Sequence of chain 9.C:
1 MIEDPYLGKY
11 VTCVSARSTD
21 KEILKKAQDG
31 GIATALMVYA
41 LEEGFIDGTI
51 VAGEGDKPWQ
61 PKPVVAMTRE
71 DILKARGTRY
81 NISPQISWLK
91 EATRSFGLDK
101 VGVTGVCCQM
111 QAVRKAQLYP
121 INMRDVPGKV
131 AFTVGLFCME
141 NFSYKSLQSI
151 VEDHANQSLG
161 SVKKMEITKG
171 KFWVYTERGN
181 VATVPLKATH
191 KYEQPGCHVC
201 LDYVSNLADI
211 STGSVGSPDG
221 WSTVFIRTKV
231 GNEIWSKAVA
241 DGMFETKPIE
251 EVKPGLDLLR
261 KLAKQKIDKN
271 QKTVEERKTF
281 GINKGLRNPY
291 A

Binding-site contacts:
Ligand atom C2 contacts residue ASP125 of chain 9.C at 3.9 Å.
Ligand atom O5 contacts residue ASP125 of chain 9.C at 4.3 Å.
Ligand atom C3 contacts residue GLU133 of chain 9.A at 4.0 Å.
Ligand atom C1 contacts residue ASN25 of chain 9.A at 4.1 Å.
Ligand atom O5 contacts residue PRO132 of chain 9.A at 4.3 Å.
Ligand atom C3 contacts residue ASP23 of chain 9.A at 4.5 Å.
Ligand atom C1 contacts residue ASP23 of chain 9.A at 4.5 Å.
Ligand atom C4 contacts residue ASN24 of chain 9.A at 3.9 Å.
Ligand atom C1 contacts residue ASP125 of chain 9.C at 4.2 Å.
Ligand atom O5 contacts residue ASP23 of chain 9.A at 4.1 Å.
Ligand atom O5 contacts residue ARG124 of chain 9.C at 4.2 Å.
Ligand atom O5 contacts residue GLU133 of chain 9.A at 3.7 Å.
Ligand atom C2 contacts residue GLU133 of chain 9.A at 4.0 Å.
Ligand atom C4 contacts residue PRO132 of chain 9.A at 4.0 Å (hydrophobic).
Ligand atom C4 contacts residue ASP23 of chain 9.A at 3.3 Å.
Ligand atom C1 contacts residue GLU147 of chain 9.B at 4.2 Å.

Sequence of chain 9.B:
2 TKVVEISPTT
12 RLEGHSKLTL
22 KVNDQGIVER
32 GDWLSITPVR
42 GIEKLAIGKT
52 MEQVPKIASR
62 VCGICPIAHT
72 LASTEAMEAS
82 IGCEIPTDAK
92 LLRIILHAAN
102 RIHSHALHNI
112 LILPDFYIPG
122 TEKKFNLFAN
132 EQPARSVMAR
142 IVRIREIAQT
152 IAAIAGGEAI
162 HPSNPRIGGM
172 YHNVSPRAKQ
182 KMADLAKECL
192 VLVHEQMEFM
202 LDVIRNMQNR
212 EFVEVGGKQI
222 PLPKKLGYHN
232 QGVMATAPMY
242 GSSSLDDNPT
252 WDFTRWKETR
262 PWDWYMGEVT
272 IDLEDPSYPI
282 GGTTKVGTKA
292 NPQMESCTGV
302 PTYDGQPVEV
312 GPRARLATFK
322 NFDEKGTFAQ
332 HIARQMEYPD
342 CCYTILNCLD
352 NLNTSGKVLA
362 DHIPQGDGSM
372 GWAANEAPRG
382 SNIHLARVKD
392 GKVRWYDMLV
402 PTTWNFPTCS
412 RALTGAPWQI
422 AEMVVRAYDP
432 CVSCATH

Sequence of chain 9.A:
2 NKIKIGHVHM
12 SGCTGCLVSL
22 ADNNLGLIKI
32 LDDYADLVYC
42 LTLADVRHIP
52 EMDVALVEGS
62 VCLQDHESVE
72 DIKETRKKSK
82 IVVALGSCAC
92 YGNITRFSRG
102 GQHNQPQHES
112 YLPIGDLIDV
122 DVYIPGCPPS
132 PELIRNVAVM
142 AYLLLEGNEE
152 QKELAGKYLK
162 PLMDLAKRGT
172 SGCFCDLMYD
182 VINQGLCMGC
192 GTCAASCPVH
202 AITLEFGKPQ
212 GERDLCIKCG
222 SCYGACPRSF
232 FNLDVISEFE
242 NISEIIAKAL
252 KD

A protein and the small-molecule ligand that binds it are described below.
Small molecule (SMILES): C[C@@H](O)[C@@H](C)O